Binding-site contacts:
Ligand atom C1 contacts residue ASN55 of chain 1.B at 1.4 Å.
Ligand atom N2 contacts residue PHE74 of chain 1.B at 3.7 Å.
Ligand atom C2 contacts residue ASN55 of chain 1.B at 2.4 Å.
Ligand atom C4 contacts residue ASN55 of chain 1.B at 4.3 Å.
Ligand atom C5 contacts residue ASN55 of chain 1.B at 3.7 Å.
Ligand atom O7 contacts residue ASN55 of chain 1.B at 3.7 Å.
Ligand atom C8 contacts residue PHE74 of chain 1.B at 3.6 Å (hydrophobic).
Ligand atom O5 contacts residue ASN55 of chain 1.B at 2.4 Å (h-bond).
Ligand atom C3 contacts residue ASN55 of chain 1.B at 3.8 Å.
Ligand atom N2 contacts residue ASN55 of chain 1.B at 2.9 Å (h-bond).
Ligand atom C7 contacts residue PHE74 of chain 1.B at 4.1 Å (hydrophobic).
Ligand atom C7 contacts residue ASN55 of chain 1.B at 3.5 Å.

This protein binds this small molecule.
Small molecule (SMILES): CC(=O)N[C@H]1[C@H](O[C@H]2[C@H](O)[C@@H](NC(C)=O)CO[C@@H]2CO)O[C@H](CO)[C@@H](O)[C@@H]1O

Sequence of chain 1.B:
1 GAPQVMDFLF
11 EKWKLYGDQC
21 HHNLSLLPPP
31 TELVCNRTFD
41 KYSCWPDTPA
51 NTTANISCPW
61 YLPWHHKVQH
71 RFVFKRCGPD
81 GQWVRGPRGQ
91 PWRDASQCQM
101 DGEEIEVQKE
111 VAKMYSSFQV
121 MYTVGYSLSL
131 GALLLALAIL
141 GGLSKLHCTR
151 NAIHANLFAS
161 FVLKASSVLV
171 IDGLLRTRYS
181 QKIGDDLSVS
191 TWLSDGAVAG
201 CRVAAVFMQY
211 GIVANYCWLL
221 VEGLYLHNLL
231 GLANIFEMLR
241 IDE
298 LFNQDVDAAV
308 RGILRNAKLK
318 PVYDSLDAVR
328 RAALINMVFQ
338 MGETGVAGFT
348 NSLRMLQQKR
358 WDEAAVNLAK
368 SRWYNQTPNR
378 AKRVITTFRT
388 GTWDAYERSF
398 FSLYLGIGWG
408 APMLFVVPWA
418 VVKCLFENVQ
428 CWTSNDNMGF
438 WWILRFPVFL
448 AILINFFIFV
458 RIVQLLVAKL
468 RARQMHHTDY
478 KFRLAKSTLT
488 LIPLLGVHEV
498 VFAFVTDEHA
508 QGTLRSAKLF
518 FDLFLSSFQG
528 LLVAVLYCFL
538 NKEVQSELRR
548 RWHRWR